Sequence of chain 1.A:
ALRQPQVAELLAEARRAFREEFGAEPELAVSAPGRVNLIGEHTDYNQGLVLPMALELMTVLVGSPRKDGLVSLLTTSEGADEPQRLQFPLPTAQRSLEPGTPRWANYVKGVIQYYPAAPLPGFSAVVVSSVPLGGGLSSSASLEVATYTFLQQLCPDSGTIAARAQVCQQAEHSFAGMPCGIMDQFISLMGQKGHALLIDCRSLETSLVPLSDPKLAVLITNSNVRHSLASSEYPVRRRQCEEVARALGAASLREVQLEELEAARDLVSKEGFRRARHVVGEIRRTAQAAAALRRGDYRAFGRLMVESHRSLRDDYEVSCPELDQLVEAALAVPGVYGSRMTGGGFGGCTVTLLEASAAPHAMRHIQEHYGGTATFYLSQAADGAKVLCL

The protein below binds the small molecule below.
Small molecule (SMILES): CS(=O)(=O)c1nccn1Cc1cscn1

Binding-site contacts:
Ligand atom N2 contacts residue ASN108 of chain 1.A at 3.6 Å.
Ligand atom N3 contacts residue PHE177 of chain 1.A at 3.9 Å.
Ligand atom C1 contacts residue ARG105 of chain 1.A at 3.7 Å.
Ligand atom O1 contacts residue ASN108 of chain 1.A at 3.7 Å.
Ligand atom C5 contacts residue PHE177 of chain 1.A at 3.3 Å (hydrophobic).
Ligand atom O1 contacts residue ARG105 of chain 1.A at 3.7 Å.
Ligand atom N2 contacts residue ALA178 of chain 1.A at 4.5 Å.
Ligand atom N1 contacts residue ARG105 of chain 1.A at 3.2 Å.
Ligand atom C1 contacts residue TYR109 of chain 1.A at 3.7 Å (hydrophobic).
Ligand atom S1 contacts residue ALA178 of chain 1.A at 3.9 Å.
Ligand atom C6 contacts residue PHE177 of chain 1.A at 4.2 Å (hydrophobic).
Ligand atom C6 contacts residue GLY179 of chain 1.A at 4.4 Å.
Ligand atom C6 contacts residue ALA178 of chain 1.A at 3.9 Å (hydrophobic).
Ligand atom C3 contacts residue ASN108 of chain 1.A at 4.2 Å.
Ligand atom C5 contacts residue GLY179 of chain 1.A at 4.4 Å.
Ligand atom C7 contacts residue GLY179 of chain 1.A at 4.4 Å.
Ligand atom S2 contacts residue ALA178 of chain 1.A at 4.1 Å.
Ligand atom N3 contacts residue GLY179 of chain 1.A at 3.5 Å (h-bond).
Ligand atom C2 contacts residue ARG105 of chain 1.A at 3.9 Å.
Ligand atom C4 contacts residue ASN108 of chain 1.A at 3.9 Å.
Ligand atom S1 contacts residue ARG105 of chain 1.A at 4.3 Å.
Ligand atom S1 contacts residue ASN108 of chain 1.A at 4.4 Å.
Ligand atom O2 contacts residue TYR109 of chain 1.A at 4.3 Å.
Ligand atom C8 contacts residue ALA178 of chain 1.A at 4.3 Å (hydrophobic).
Ligand atom O2 contacts residue ALA178 of chain 1.A at 2.6 Å (h-bond).
Ligand atom N1 contacts residue ASN108 of chain 1.A at 4.2 Å.
Ligand atom C5 contacts residue ASN108 of chain 1.A at 4.0 Å.
Ligand atom C8 contacts residue GLY179 of chain 1.A at 3.6 Å.
Ligand atom O1 contacts residue ALA178 of chain 1.A at 3.5 Å.
Ligand atom C2 contacts residue ASN108 of chain 1.A at 3.8 Å.
Ligand atom O1 contacts residue PHE177 of chain 1.A at 3.9 Å.
Ligand atom C5 contacts residue ALA178 of chain 1.A at 3.6 Å (hydrophobic).
Ligand atom N2 contacts residue PHE177 of chain 1.A at 4.3 Å.
Ligand atom C3 contacts residue ARG105 of chain 1.A at 4.0 Å.
Ligand atom S1 contacts residue TYR109 of chain 1.A at 4.2 Å.
Ligand atom N3 contacts residue ALA178 of chain 1.A at 3.6 Å.
Ligand atom C1 contacts residue HFK1 of chain 1.F at 3.2 Å.
Ligand atom O1 contacts residue TYR109 of chain 1.A at 3.8 Å.
Ligand atom S2 contacts residue GLY179 of chain 1.A at 3.8 Å.
Ligand atom C7 contacts residue ALA178 of chain 1.A at 3.5 Å (hydrophobic).